Sequence of chain 4.A:
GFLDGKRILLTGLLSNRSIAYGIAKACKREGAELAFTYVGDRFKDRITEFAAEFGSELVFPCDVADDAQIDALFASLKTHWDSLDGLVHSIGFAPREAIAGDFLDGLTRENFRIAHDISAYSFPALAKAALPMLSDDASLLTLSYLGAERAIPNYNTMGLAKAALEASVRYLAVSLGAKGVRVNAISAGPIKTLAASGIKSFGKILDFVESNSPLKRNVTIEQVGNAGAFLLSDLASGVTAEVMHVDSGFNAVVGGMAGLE

Binding-site contacts:
Ligand atom CAB contacts residue NAD1 of chain 4.B at 3.4 Å.
Ligand atom NAG contacts residue GLY93 of chain 4.A at 3.7 Å.
Ligand atom CAI contacts residue TYR146 of chain 4.A at 3.8 Å (hydrophobic).
Ligand atom OAA contacts residue TYR156 of chain 4.A at 2.7 Å (h-bond).
Ligand atom CAP contacts residue ILE100 of chain 4.A at 3.9 Å (hydrophobic).
Ligand atom CAI contacts residue NAD1 of chain 4.B at 3.5 Å.
Ligand atom CAI contacts residue TYR156 of chain 4.A at 3.5 Å (hydrophobic).
Ligand atom CAQ contacts residue MET159 of chain 4.A at 4.0 Å (hydrophobic).
Ligand atom OAM contacts residue NAD1 of chain 4.B at 3.4 Å (h-bond).
Ligand atom CAC contacts residue NAD1 of chain 4.B at 3.5 Å.
Ligand atom CAK contacts residue ALA196 of chain 4.A at 4.0 Å (hydrophobic).
Ligand atom FAS contacts residue NAD1 of chain 4.B at 3.0 Å.
Ligand atom CAT contacts residue TYR146 of chain 4.A at 3.5 Å (hydrophobic).
Ligand atom CAL contacts residue GLY93 of chain 4.A at 3.9 Å.
Ligand atom OAH contacts residue NAD1 of chain 4.B at 2.8 Å (h-bond).
Ligand atom CAF contacts residue ALA196 of chain 4.A at 3.9 Å (hydrophobic).
Ligand atom CAR contacts residue TYR146 of chain 4.A at 3.5 Å (hydrophobic).
Ligand atom CAB contacts residue TYR156 of chain 4.A at 3.6 Å (hydrophobic).
Ligand atom NAG contacts residue ALA196 of chain 4.A at 4.0 Å.
Ligand atom OAD contacts residue NAD1 of chain 4.B at 3.1 Å (h-bond).
Ligand atom OAH contacts residue GLY93 of chain 4.A at 3.0 Å.
Ligand atom NAG contacts residue NAD1 of chain 4.B at 3.3 Å (h-bond).
Ligand atom FAS contacts residue PHE203 of chain 4.A at 3.4 Å.
Ligand atom CAJ contacts residue ALA197 of chain 4.A at 4.0 Å (hydrophobic).
Ligand atom CAF contacts residue NAD1 of chain 4.B at 3.9 Å.
Ligand atom CAL contacts residue PHE94 of chain 4.A at 3.6 Å (hydrophobic).
Ligand atom OAD contacts residue ALA196 of chain 4.A at 3.6 Å.
Ligand atom CAE contacts residue NAD1 of chain 4.B at 3.8 Å.
Ligand atom CAN contacts residue NAD1 of chain 4.B at 3.3 Å.
Ligand atom CAJ contacts residue NAD1 of chain 4.B at 3.6 Å.
Ligand atom OAM contacts residue GLY93 of chain 4.A at 3.9 Å.
Ligand atom CAE contacts residue ALA196 of chain 4.A at 3.7 Å (hydrophobic).
Ligand atom CAR contacts residue NAD1 of chain 4.B at 3.4 Å.
Ligand atom OAA contacts residue NAD1 of chain 4.B at 2.5 Å (h-bond).
Ligand atom OAH contacts residue PHE94 of chain 4.A at 3.9 Å.
Ligand atom OAM contacts residue ALA196 of chain 4.A at 3.3 Å.
Ligand atom OAA contacts residue LYS163 of chain 4.A at 3.7 Å.
Ligand atom FAS contacts residue ALA197 of chain 4.A at 3.4 Å.
Ligand atom OAH contacts residue ILE92 of chain 4.A at 3.7 Å.
Ligand atom CAO contacts residue NAD1 of chain 4.B at 3.1 Å.

This protein binds this small molecule.
Small molecule (SMILES): CCc1cc(O)c(Oc2ccccc2[N+](=O)[O-])cc1F